Binding-site contacts:
Ligand atom O5 contacts residue HIS1101 of chain 1.D at 4.4 Å.
Ligand atom C2 contacts residue THR1100 of chain 1.D at 3.6 Å.
Ligand atom O7 contacts residue HIS1101 of chain 1.D at 3.5 Å (h-bond).
Ligand atom C3 contacts residue THR1100 of chain 1.D at 3.7 Å.
Ligand atom N2 contacts residue ASN1098 of chain 1.D at 2.9 Å (h-bond).
Ligand atom C1 contacts residue HIS1101 of chain 1.D at 4.1 Å.
Ligand atom C8 contacts residue ASN1098 of chain 1.D at 3.1 Å.
Ligand atom C7 contacts residue THR1100 of chain 1.D at 3.9 Å.
Ligand atom C8 contacts residue THR1100 of chain 1.D at 3.9 Å.
Ligand atom C3 contacts residue ASN1098 of chain 1.D at 3.9 Å.
Ligand atom C6 contacts residue PHE1103 of chain 1.D at 3.9 Å (hydrophobic).
Ligand atom O5 contacts residue ASN1098 of chain 1.D at 2.5 Å (h-bond).
Ligand atom C7 contacts residue HIS1101 of chain 1.D at 3.9 Å.
Ligand atom C2 contacts residue ASN1098 of chain 1.D at 2.5 Å.
Ligand atom C5 contacts residue ASN1098 of chain 1.D at 3.8 Å.
Ligand atom O5 contacts residue PHE1103 of chain 1.D at 3.4 Å.
Ligand atom C1 contacts residue THR1100 of chain 1.D at 3.7 Å.
Ligand atom C4 contacts residue ASN1098 of chain 1.D at 4.4 Å.
Ligand atom C8 contacts residue HIS1101 of chain 1.D at 3.8 Å.
Ligand atom C4 contacts residue HIS1101 of chain 1.D at 4.4 Å.
Ligand atom O7 contacts residue ASN1098 of chain 1.D at 3.5 Å (h-bond).
Ligand atom O4 contacts residue HIS1101 of chain 1.D at 4.1 Å.
Ligand atom C3 contacts residue HIS1101 of chain 1.D at 4.1 Å.
Ligand atom O3 contacts residue THR1100 of chain 1.D at 4.4 Å.
Ligand atom C1 contacts residue ASN1098 of chain 1.D at 1.5 Å.
Ligand atom N2 contacts residue THR1100 of chain 1.D at 2.9 Å (h-bond).
Ligand atom C7 contacts residue ASN1098 of chain 1.D at 3.4 Å.
Ligand atom C5 contacts residue PHE1103 of chain 1.D at 3.9 Å (hydrophobic).
Ligand atom C1 contacts residue PHE1103 of chain 1.D at 4.1 Å (hydrophobic).
Ligand atom C5 contacts residue HIS1101 of chain 1.D at 3.9 Å.

The protein below binds the small molecule below.
Small molecule (SMILES): CC(=O)N[C@H]1[C@H](O[C@H]2[C@H](O)[C@@H](NC(C)=O)CO[C@@H]2CO)O[C@H](CO)[C@@H](O)[C@@H]1O

Sequence of chain 1.D:
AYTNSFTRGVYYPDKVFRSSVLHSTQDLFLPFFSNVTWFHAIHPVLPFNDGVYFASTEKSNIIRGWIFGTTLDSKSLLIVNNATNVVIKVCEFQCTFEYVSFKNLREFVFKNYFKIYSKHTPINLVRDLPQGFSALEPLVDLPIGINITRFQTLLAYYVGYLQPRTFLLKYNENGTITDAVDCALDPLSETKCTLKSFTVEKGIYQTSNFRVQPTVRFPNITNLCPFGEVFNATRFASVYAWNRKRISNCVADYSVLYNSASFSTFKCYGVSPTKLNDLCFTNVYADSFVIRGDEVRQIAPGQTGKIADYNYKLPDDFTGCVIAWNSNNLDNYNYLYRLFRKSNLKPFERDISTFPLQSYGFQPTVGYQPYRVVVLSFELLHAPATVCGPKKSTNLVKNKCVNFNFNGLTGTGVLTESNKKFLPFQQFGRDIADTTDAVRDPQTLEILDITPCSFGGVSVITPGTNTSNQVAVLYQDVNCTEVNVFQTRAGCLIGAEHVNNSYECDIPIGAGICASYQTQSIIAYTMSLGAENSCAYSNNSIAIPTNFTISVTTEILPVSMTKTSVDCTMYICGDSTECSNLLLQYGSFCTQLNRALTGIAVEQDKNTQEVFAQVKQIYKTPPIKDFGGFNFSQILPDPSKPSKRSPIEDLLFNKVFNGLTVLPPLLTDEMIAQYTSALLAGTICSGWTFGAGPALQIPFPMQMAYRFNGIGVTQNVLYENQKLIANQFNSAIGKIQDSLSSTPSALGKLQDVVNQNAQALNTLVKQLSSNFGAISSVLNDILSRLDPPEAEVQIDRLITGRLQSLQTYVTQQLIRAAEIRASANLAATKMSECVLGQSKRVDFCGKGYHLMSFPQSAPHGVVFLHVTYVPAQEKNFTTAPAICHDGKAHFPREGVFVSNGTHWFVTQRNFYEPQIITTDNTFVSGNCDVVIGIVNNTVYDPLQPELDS